Sequence of chain 1.D:
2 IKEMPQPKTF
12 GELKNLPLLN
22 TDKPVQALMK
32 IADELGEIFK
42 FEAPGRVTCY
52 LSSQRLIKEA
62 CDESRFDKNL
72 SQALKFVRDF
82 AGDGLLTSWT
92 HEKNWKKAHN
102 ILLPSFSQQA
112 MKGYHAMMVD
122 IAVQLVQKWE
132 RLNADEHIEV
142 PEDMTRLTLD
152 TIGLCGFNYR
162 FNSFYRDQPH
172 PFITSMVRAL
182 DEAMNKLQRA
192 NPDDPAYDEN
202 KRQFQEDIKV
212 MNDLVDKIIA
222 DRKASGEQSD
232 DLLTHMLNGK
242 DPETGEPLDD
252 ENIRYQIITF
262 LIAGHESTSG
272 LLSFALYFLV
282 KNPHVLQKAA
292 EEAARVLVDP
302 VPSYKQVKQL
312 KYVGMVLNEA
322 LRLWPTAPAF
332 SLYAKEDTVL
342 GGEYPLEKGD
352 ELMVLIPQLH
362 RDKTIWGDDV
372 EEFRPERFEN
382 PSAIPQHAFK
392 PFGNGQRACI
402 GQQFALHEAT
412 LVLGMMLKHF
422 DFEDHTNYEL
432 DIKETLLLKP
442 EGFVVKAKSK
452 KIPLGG

Binding-site contacts:
Ligand atom OH contacts residue LEU181 of chain 1.D at 3.5 Å.
Ligand atom CB contacts residue LEU438 of chain 1.D at 3.9 Å (hydrophobic).
Ligand atom NZ contacts residue ALA264 of chain 1.D at 2.7 Å (h-bond).
Ligand atom CA contacts residue HEM1 of chain 1.K at 3.1 Å.
Ligand atom NZ contacts residue SER268 of chain 1.D at 4.3 Å.
Ligand atom CH2 contacts residue LEU437 of chain 1.D at 4.0 Å (hydrophobic).
Ligand atom CZ2 contacts residue LEU75 of chain 1.D at 3.5 Å (hydrophobic).
Ligand atom CG contacts residue ALA264 of chain 1.D at 4.3 Å (hydrophobic).
Ligand atom CZ2 contacts residue LEU87 of chain 1.D at 4.0 Å (hydrophobic).
Ligand atom CE3 contacts residue ILE263 of chain 1.D at 4.1 Å (hydrophobic).
Ligand atom CB contacts residue SER268 of chain 1.D at 3.8 Å.
Ligand atom CD1 contacts residue HEM1 of chain 1.K at 4.0 Å.
Ligand atom CB contacts residue ALA264 of chain 1.D at 3.2 Å (hydrophobic).
Ligand atom CE3 contacts residue LEU438 of chain 1.D at 4.0 Å (hydrophobic).
Ligand atom CD1 contacts residue LEU87 of chain 1.D at 4.3 Å (hydrophobic).
Ligand atom CB contacts residue ALA328 of chain 1.D at 4.5 Å (hydrophobic).
Ligand atom CA contacts residue SER268 of chain 1.D at 3.8 Å.
Ligand atom NZ contacts residue HEM1 of chain 1.K at 2.3 Å.
Ligand atom OH contacts residue ILE263 of chain 1.D at 3.5 Å.
Ligand atom CA contacts residue ALA328 of chain 1.D at 4.3 Å (hydrophobic).
Ligand atom CG contacts residue LEU438 of chain 1.D at 4.0 Å (hydrophobic).
Ligand atom CE3 contacts residue LEU87 of chain 1.D at 4.5 Å (hydrophobic).
Ligand atom CZ3 contacts residue ILE263 of chain 1.D at 4.0 Å (hydrophobic).
Ligand atom CE2 contacts residue LEU87 of chain 1.D at 3.9 Å (hydrophobic).
Ligand atom NE1 contacts residue LEU87 of chain 1.D at 3.9 Å.
Ligand atom OH contacts residue LEU437 of chain 1.D at 4.0 Å.
Ligand atom CD2 contacts residue LEU87 of chain 1.D at 4.1 Å (hydrophobic).
Ligand atom CA contacts residue ALA264 of chain 1.D at 3.1 Å (hydrophobic).
Ligand atom CB contacts residue HEM1 of chain 1.K at 4.5 Å.
Ligand atom CE2 contacts residue LEU75 of chain 1.D at 4.3 Å (hydrophobic).
Ligand atom CG contacts residue ALA328 of chain 1.D at 4.3 Å (hydrophobic).
Ligand atom CH2 contacts residue LEU87 of chain 1.D at 4.3 Å (hydrophobic).
Ligand atom NE1 contacts residue HEM1 of chain 1.K at 4.1 Å.
Ligand atom CZ3 contacts residue LEU437 of chain 1.D at 4.3 Å (hydrophobic).
Ligand atom CD1 contacts residue ALA328 of chain 1.D at 4.1 Å (hydrophobic).
Ligand atom CH2 contacts residue LEU75 of chain 1.D at 4.3 Å (hydrophobic).
Ligand atom CD2 contacts residue LEU438 of chain 1.D at 4.0 Å (hydrophobic).

This protein binds this small molecule.
Small molecule (SMILES): NCCc1c[nH]c2ccc(O)cc12